Binding-site contacts:
Ligand atom C8 contacts residue TYR17 of chain 60.Y at 4.0 Å (hydrophobic).
Ligand atom C5 contacts residue ASN19 of chain 60.Y at 3.3 Å.
Ligand atom O6 contacts residue ASN19 of chain 60.Y at 4.4 Å.
Ligand atom O7 contacts residue ASN19 of chain 60.Y at 4.4 Å.
Ligand atom C2 contacts residue ASN19 of chain 60.Y at 3.4 Å.
Ligand atom N2 contacts residue ASN19 of chain 60.Y at 4.0 Å.
Ligand atom C3 contacts residue ASN19 of chain 60.Y at 4.4 Å.
Ligand atom C6 contacts residue ASN19 of chain 60.Y at 4.1 Å.
Ligand atom C1 contacts residue ASN19 of chain 60.Y at 1.9 Å.
Ligand atom O5 contacts residue ASN19 of chain 60.Y at 2.2 Å (h-bond).
Ligand atom C4 contacts residue ASN19 of chain 60.Y at 4.5 Å.

This small molecule binds to this protein.
Small molecule (SMILES): CC(=O)N[C@H]1[C@H](O[C@H]2[C@H](O)[C@@H](NC(C)=O)CO[C@@H]2CO)O[C@H](CO)[C@@H](O)[C@@H]1O

Sequence of chain 60.Y:
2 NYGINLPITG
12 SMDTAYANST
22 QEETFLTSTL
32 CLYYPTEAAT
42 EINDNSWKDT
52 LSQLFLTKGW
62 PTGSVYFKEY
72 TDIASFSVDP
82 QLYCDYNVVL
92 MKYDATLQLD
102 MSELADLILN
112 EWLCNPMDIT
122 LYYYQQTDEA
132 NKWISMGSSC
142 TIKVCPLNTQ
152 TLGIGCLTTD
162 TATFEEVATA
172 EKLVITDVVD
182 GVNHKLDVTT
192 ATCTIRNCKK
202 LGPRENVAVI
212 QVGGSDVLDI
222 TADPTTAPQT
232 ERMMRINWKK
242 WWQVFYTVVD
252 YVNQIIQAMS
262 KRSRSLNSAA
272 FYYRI